This protein binds this small molecule.
Small molecule (SMILES): CC(=O)N[C@@H]1[C@@H](O)[C@H](O)[C@@H](CO)O[C@H]1O

Sequence of chain 36.A:
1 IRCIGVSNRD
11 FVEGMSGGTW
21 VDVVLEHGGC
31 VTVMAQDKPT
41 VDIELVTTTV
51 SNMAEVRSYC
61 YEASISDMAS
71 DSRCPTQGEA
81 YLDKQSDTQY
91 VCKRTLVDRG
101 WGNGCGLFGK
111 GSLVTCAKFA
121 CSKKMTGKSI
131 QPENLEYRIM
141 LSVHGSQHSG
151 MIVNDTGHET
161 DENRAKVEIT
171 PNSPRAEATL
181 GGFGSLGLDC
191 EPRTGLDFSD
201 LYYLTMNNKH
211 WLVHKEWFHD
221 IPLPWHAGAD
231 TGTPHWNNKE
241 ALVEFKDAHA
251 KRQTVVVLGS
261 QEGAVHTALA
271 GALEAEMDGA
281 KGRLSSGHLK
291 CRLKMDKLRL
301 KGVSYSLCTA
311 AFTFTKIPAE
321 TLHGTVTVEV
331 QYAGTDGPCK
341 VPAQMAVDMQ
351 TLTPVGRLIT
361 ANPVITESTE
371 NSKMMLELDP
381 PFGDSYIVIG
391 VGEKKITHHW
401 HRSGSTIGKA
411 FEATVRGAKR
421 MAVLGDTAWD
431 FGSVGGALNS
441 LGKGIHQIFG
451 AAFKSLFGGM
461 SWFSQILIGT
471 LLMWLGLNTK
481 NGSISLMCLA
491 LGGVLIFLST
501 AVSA

Binding-site contacts:
Ligand atom C5 contacts residue THR160 of chain 36.A at 3.7 Å.
Ligand atom C7 contacts residue ASN154 of chain 36.A at 3.0 Å.
Ligand atom C4 contacts residue THR160 of chain 36.A at 3.6 Å.
Ligand atom O7 contacts residue THR160 of chain 36.A at 2.5 Å.
Ligand atom C6 contacts residue HIS158 of chain 36.A at 4.0 Å.
Ligand atom O5 contacts residue ASN154 of chain 36.A at 2.4 Å (h-bond).
Ligand atom O7 contacts residue ASP161 of chain 36.A at 3.7 Å.
Ligand atom C4 contacts residue ASN154 of chain 36.A at 4.3 Å.
Ligand atom C6 contacts residue THR160 of chain 36.A at 3.7 Å.
Ligand atom C3 contacts residue ASN154 of chain 36.A at 3.9 Å.
Ligand atom O5 contacts residue HIS158 of chain 36.A at 3.8 Å.
Ligand atom O5 contacts residue THR160 of chain 36.A at 3.2 Å.
Ligand atom O7 contacts residue ASN154 of chain 36.A at 2.7 Å (h-bond).
Ligand atom C1 contacts residue THR160 of chain 36.A at 3.0 Å.
Ligand atom O3 contacts residue THR160 of chain 36.A at 4.3 Å.
Ligand atom N2 contacts residue ASN154 of chain 36.A at 3.0 Å (h-bond).
Ligand atom C8 contacts residue ASN154 of chain 36.A at 4.1 Å.
Ligand atom C8 contacts residue VAL153 of chain 36.A at 4.4 Å (hydrophobic).
Ligand atom C5 contacts residue ASN154 of chain 36.A at 3.8 Å.
Ligand atom C8 contacts residue ILE152 of chain 36.A at 4.3 Å (hydrophobic).
Ligand atom C2 contacts residue THR160 of chain 36.A at 2.7 Å.
Ligand atom C3 contacts residue THR160 of chain 36.A at 3.9 Å.
Ligand atom C7 contacts residue THR160 of chain 36.A at 3.4 Å.
Ligand atom C1 contacts residue ASN154 of chain 36.A at 1.6 Å.
Ligand atom C2 contacts residue ASN154 of chain 36.A at 2.5 Å.
Ligand atom O6 contacts residue HIS158 of chain 36.A at 3.4 Å (h-bond).
Ligand atom N2 contacts residue THR160 of chain 36.A at 3.5 Å.